A small-molecule ligand and the protein it binds are described below.
Small molecule (SMILES): CC(=O)N[C@@H]1[C@@H](O)[C@H](O)[C@@H](CO)O[C@H]1O

Binding-site contacts:
Ligand atom C2 contacts residue ASN413 of chain 1.D at 2.5 Å.
Ligand atom O6 contacts residue ASN413 of chain 1.D at 4.5 Å.
Ligand atom N2 contacts residue ASN413 of chain 1.D at 3.0 Å (h-bond).
Ligand atom C4 contacts residue ASN413 of chain 1.D at 4.2 Å.
Ligand atom C8 contacts residue PRO258 of chain 1.D at 3.6 Å (hydrophobic).
Ligand atom C7 contacts residue ASN413 of chain 1.D at 4.1 Å.
Ligand atom O5 contacts residue ASN413 of chain 1.D at 2.3 Å (h-bond).
Ligand atom C6 contacts residue NAG1 of chain 1.X at 4.2 Å.
Ligand atom O6 contacts residue ASN229 of chain 1.D at 3.8 Å.
Ligand atom C3 contacts residue ASN413 of chain 1.D at 3.8 Å.
Ligand atom O6 contacts residue NAG1 of chain 1.X at 3.6 Å.
Ligand atom C7 contacts residue PRO258 of chain 1.D at 4.2 Å (hydrophobic).
Ligand atom O5 contacts residue ASN229 of chain 1.D at 4.2 Å.
Ligand atom C1 contacts residue ASN413 of chain 1.D at 1.4 Å.
Ligand atom C5 contacts residue ASN229 of chain 1.D at 4.0 Å.
Ligand atom C5 contacts residue ASN413 of chain 1.D at 3.6 Å.
Ligand atom C6 contacts residue ASN229 of chain 1.D at 3.4 Å.
Ligand atom N2 contacts residue PRO258 of chain 1.D at 3.8 Å.

Sequence of chain 1.D:
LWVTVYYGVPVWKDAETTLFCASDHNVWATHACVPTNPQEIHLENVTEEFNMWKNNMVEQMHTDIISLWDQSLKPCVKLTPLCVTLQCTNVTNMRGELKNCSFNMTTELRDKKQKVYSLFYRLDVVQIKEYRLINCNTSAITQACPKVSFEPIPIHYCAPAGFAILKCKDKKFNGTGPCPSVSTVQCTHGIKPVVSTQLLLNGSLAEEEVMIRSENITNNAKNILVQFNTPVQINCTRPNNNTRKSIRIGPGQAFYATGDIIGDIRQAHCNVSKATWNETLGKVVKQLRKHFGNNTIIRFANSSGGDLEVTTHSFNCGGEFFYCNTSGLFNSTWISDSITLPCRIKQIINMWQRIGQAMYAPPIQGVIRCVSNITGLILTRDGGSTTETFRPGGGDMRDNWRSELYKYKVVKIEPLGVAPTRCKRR